Sequence of chain 1.A:
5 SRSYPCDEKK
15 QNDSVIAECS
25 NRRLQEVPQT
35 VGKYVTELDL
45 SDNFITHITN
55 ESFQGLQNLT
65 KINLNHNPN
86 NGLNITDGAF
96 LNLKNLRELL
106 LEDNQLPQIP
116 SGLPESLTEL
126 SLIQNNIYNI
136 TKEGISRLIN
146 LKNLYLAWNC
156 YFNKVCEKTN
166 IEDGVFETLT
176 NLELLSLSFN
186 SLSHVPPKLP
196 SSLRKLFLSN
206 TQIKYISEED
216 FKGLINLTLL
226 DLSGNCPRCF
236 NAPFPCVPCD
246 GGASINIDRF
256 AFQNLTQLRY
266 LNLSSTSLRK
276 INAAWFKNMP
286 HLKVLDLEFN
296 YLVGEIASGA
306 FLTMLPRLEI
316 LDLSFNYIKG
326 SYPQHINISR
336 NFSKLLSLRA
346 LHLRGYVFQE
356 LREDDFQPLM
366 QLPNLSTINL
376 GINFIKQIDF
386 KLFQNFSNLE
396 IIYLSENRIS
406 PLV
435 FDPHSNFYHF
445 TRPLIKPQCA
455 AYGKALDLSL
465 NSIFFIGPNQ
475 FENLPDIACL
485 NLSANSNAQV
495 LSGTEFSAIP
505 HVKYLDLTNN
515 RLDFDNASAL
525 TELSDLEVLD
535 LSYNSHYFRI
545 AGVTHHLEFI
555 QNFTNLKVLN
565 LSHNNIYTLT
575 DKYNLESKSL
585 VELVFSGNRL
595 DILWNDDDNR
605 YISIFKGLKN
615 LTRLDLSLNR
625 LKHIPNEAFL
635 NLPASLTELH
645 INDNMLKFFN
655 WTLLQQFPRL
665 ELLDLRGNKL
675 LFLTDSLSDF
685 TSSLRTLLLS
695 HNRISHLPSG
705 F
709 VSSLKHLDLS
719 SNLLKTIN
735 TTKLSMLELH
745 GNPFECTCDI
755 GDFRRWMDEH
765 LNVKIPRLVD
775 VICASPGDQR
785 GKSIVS

Binding-site contacts:
Ligand atom C3 contacts residue ASN89 of chain 1.A at 3.8 Å.
Ligand atom C7 contacts residue ASN89 of chain 1.A at 3.4 Å.
Ligand atom C2 contacts residue ASN89 of chain 1.A at 2.4 Å.
Ligand atom N2 contacts residue ASN89 of chain 1.A at 3.0 Å (h-bond).
Ligand atom O5 contacts residue HIS51 of chain 1.A at 3.8 Å.
Ligand atom C1 contacts residue ASN89 of chain 1.A at 1.4 Å.
Ligand atom C1 contacts residue HIS51 of chain 1.A at 4.0 Å.
Ligand atom C4 contacts residue ASN89 of chain 1.A at 4.2 Å.
Ligand atom O7 contacts residue ASN89 of chain 1.A at 3.4 Å (h-bond).
Ligand atom O6 contacts residue THR91 of chain 1.A at 3.7 Å.
Ligand atom O5 contacts residue ASN89 of chain 1.A at 2.3 Å (h-bond).
Ligand atom C2 contacts residue HIS51 of chain 1.A at 4.4 Å.
Ligand atom C5 contacts residue ASN89 of chain 1.A at 3.6 Å.

The small molecule below binds the protein below.
Small molecule (SMILES): CC(=O)N[C@@H]1[C@@H](O)[C@H](O)[C@@H](CO)O[C@H]1O